The protein below binds the small molecule below.
Small molecule (SMILES): CC(C)CCC[C@@H](C)[C@H]1CC[C@H]2[C@@H]3CC=C4C[C@@H](O)CC[C@]4(C)[C@H]3CC[C@]12C

Sequence of chain 1.A:
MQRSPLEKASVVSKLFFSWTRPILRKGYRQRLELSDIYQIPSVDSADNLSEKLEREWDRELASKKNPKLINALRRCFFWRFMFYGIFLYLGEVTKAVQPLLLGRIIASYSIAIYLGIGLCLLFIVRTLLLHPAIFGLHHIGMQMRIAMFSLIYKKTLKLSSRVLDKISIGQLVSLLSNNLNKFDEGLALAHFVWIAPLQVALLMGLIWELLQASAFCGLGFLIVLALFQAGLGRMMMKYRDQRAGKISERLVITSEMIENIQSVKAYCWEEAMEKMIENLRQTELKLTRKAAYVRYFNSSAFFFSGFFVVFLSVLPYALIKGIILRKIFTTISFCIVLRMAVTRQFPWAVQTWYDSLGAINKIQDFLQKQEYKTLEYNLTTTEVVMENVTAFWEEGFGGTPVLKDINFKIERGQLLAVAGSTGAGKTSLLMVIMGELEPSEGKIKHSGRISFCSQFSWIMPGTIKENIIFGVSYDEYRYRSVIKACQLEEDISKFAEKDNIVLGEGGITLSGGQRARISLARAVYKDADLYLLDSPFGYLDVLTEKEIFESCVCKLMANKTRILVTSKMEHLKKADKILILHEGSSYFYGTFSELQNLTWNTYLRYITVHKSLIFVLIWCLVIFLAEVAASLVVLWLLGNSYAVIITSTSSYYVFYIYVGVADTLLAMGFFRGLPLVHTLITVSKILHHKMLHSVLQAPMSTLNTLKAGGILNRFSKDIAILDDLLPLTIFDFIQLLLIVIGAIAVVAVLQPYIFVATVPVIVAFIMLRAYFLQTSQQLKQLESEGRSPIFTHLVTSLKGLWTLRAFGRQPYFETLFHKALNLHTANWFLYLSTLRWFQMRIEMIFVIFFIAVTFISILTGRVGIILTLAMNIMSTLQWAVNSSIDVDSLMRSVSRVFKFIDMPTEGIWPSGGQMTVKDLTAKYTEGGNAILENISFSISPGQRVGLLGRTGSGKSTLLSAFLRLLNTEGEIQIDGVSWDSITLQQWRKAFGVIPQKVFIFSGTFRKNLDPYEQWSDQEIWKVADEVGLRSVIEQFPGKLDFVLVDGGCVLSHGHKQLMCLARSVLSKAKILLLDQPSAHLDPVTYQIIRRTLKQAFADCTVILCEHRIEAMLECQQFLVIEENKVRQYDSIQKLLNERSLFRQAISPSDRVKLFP

Binding-site contacts:
Ligand atom C6 contacts residue TRP216 of chain 1.A at 3.8 Å (hydrophobic).
Ligand atom C2 contacts residue CLR1 of chain 1.H at 3.8 Å.
Ligand atom C15 contacts residue LBN1 of chain 1.E at 4.0 Å.
Ligand atom C12 contacts residue CLR1 of chain 1.H at 3.5 Å.
Ligand atom C18 contacts residue CLR1 of chain 1.H at 3.8 Å.
Ligand atom C12 contacts residue GLY213 of chain 1.A at 4.4 Å.
Ligand atom C26 contacts residue TYR89 of chain 1.A at 3.4 Å (hydrophobic).
Ligand atom C21 contacts residue LEU210 of chain 1.A at 3.5 Å (hydrophobic).
Ligand atom C25 contacts residue LEU206 of chain 1.A at 4.4 Å (hydrophobic).
Ligand atom C7 contacts residue LBN1 of chain 1.E at 4.1 Å.
Ligand atom C26 contacts residue CLR1 of chain 1.H at 4.0 Å.
Ligand atom C17 contacts residue GLY213 of chain 1.A at 4.2 Å.
Ligand atom C1 contacts residue GLU217 of chain 1.A at 4.5 Å.
Ligand atom C26 contacts residue LEU210 of chain 1.A at 4.3 Å (hydrophobic).
Ligand atom C24 contacts residue LEU206 of chain 1.A at 4.5 Å (hydrophobic).
Ligand atom C22 contacts residue ALA209 of chain 1.A at 4.1 Å (hydrophobic).
Ligand atom C27 contacts residue LEU206 of chain 1.A at 3.8 Å (hydrophobic).
Ligand atom C7 contacts residue TRP216 of chain 1.A at 4.0 Å (hydrophobic).
Ligand atom C13 contacts residue CLR1 of chain 1.H at 4.3 Å.
Ligand atom C24 contacts residue LEU210 of chain 1.A at 3.8 Å (hydrophobic).
Ligand atom C1 contacts residue CLR1 of chain 1.H at 4.1 Å.
Ligand atom C21 contacts residue CLR1 of chain 1.H at 3.8 Å.
Ligand atom C14 contacts residue GLY213 of chain 1.A at 4.2 Å.
Ligand atom C24 contacts residue ALA209 of chain 1.A at 4.3 Å (hydrophobic).
Ligand atom C22 contacts residue LEU210 of chain 1.A at 4.3 Å (hydrophobic).
Ligand atom C11 contacts residue CLR1 of chain 1.H at 3.7 Å.
Ligand atom C27 contacts residue ALA209 of chain 1.A at 4.1 Å (hydrophobic).
Ligand atom C5 contacts residue TRP216 of chain 1.A at 4.5 Å (hydrophobic).
Ligand atom C26 contacts residue LEU206 of chain 1.A at 4.4 Å (hydrophobic).